Binding-site contacts:
Ligand atom O8 contacts residue SER251 of chain 1.B at 4.0 Å.
Ligand atom O1A contacts residue SER249 of chain 1.B at 2.6 Å (h-bond).
Ligand atom C10 contacts residue PHE50 of chain 1.C at 4.0 Å (hydrophobic).
Ligand atom C7 contacts residue GLN253 of chain 1.B at 3.5 Å.
Ligand atom O6 contacts residue SER43 of chain 1.B at 4.0 Å.
Ligand atom C11 contacts residue ASN247 of chain 1.B at 3.5 Å.
Ligand atom C11 contacts residue PHE50 of chain 1.C at 3.5 Å (hydrophobic).
Ligand atom O1B contacts residue SER249 of chain 1.B at 3.7 Å.
Ligand atom C5 contacts residue ASN247 of chain 1.B at 3.7 Å.
Ligand atom N5 contacts residue ASN247 of chain 1.B at 2.8 Å (h-bond).
Ligand atom C1 contacts residue SER251 of chain 1.B at 3.3 Å.
Ligand atom O9 contacts residue LYS42 of chain 1.B at 3.5 Å.
Ligand atom C6 contacts residue GLN253 of chain 1.B at 3.9 Å.
Ligand atom C10 contacts residue ASN247 of chain 1.B at 3.7 Å.
Ligand atom O9 contacts residue SER43 of chain 1.B at 2.9 Å (h-bond).
Ligand atom C6 contacts residue ASN247 of chain 1.B at 3.8 Å.
Ligand atom O4 contacts residue ASN106 of chain 1.B at 3.3 Å (h-bond).
Ligand atom C11 contacts residue LEU37 of chain 1.B at 4.0 Å (hydrophobic).
Ligand atom N5 contacts residue GLN253 of chain 1.B at 3.3 Å (h-bond).
Ligand atom O8 contacts residue SER43 of chain 1.B at 3.1 Å (h-bond).
Ligand atom C6 contacts residue LYS42 of chain 1.B at 3.9 Å.
Ligand atom O6 contacts residue LYS42 of chain 1.B at 3.2 Å (salt-bridge).
Ligand atom O1A contacts residue ASN247 of chain 1.B at 3.7 Å.
Ligand atom C9 contacts residue SER43 of chain 1.B at 3.6 Å.
Ligand atom C8 contacts residue SER249 of chain 1.B at 4.0 Å.
Ligand atom C10 contacts residue GLN253 of chain 1.B at 3.4 Å.
Ligand atom C8 contacts residue SER43 of chain 1.B at 4.0 Å.
Ligand atom C1 contacts residue SER249 of chain 1.B at 3.6 Å.
Ligand atom C9 contacts residue GLN253 of chain 1.B at 3.8 Å.
Ligand atom C5 contacts residue SER43 of chain 1.B at 3.8 Å.
Ligand atom O4 contacts residue ASN247 of chain 1.B at 4.0 Å.
Ligand atom C4 contacts residue ASN247 of chain 1.B at 3.6 Å.
Ligand atom C3 contacts residue SER43 of chain 1.B at 3.8 Å.
Ligand atom O7 contacts residue LEU37 of chain 1.B at 3.7 Å.
Ligand atom O10 contacts residue LEU37 of chain 1.B at 3.5 Å.
Ligand atom C4 contacts residue SER43 of chain 1.B at 3.6 Å.
Ligand atom C11 contacts residue GLN253 of chain 1.B at 3.2 Å.
Ligand atom O1A contacts residue SER251 of chain 1.B at 3.3 Å (h-bond).
Ligand atom O1B contacts residue ASN247 of chain 1.B at 4.1 Å.
Ligand atom O1B contacts residue SER251 of chain 1.B at 2.7 Å (h-bond).

Sequence of chain 1.B:
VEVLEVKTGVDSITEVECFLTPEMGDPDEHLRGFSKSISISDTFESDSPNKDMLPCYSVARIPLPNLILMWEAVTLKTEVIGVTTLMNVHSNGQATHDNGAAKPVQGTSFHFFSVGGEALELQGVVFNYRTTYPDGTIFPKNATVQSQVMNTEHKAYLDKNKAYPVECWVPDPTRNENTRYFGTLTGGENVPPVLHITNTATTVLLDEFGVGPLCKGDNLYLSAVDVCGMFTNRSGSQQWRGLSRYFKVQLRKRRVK

Sequence of chain 1.C:
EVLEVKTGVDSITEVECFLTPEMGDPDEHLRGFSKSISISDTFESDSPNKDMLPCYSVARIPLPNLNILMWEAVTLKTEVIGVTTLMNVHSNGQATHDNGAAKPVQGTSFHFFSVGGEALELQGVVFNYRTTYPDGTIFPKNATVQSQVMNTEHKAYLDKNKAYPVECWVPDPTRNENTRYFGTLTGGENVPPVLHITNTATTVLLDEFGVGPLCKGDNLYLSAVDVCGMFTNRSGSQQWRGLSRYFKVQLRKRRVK

This small molecule binds to this protein.
Small molecule (SMILES): CC(=O)N[C@H]1[C@H](O[C@@H]2[C@H](O[C@]3(C(=O)O)C[C@H](O)[C@@H](NC(C)=O)[C@H]([C@H](O)[C@H](O)CO)O3)[C@@H](O)[C@H](O[C@H]3[C@H](O)[C@@H](O)[C@H](O)O[C@@H]3CO)O[C@@H]2CO)O[C@H](CO)[C@H](O)[C@@H]1O